Binding-site contacts:
Ligand atom N2 contacts residue ASN45 of chain 2.A at 2.7 Å (h-bond).
Ligand atom C3 contacts residue ASN45 of chain 2.A at 3.6 Å.
Ligand atom C4 contacts residue ASN45 of chain 2.A at 4.2 Å.
Ligand atom C5 contacts residue ASN45 of chain 2.A at 3.6 Å.
Ligand atom C2 contacts residue ASN45 of chain 2.A at 2.2 Å.
Ligand atom O7 contacts residue ASN45 of chain 2.A at 3.2 Å (h-bond).
Ligand atom C8 contacts residue ASN45 of chain 2.A at 4.0 Å.
Ligand atom C7 contacts residue ASN45 of chain 2.A at 3.0 Å.
Ligand atom O5 contacts residue ASN45 of chain 2.A at 2.3 Å (h-bond).
Ligand atom C1 contacts residue ASN45 of chain 2.A at 1.4 Å.

Sequence of chain 2.A:
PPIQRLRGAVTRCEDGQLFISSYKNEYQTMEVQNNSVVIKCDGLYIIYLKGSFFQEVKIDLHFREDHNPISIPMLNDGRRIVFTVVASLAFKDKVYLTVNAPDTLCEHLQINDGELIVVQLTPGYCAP

This small molecule binds to this protein.
Small molecule (SMILES): CC(=O)N[C@@H]1[C@@H](O)[C@H](O)[C@@H](CO)O[C@H]1O